Sequence of chain 1.A:
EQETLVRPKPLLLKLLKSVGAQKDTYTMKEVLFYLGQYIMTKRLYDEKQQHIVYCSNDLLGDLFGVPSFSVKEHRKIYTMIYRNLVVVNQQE

Binding-site contacts:
Ligand atom CE1 contacts residue GLN43 of chain 1.A at 3.4 Å.
Ligand atom CD2 contacts residue HIS80 of chain 1.A at 3.7 Å.
Ligand atom CD1 contacts residue LEU38 of chain 1.A at 3.7 Å (hydrophobic).
Ligand atom NE1 contacts residue GLY42 of chain 1.A at 3.4 Å (h-bond).
Ligand atom CE2 contacts residue GLY42 of chain 1.A at 3.7 Å.
Ligand atom O contacts residue GLN56 of chain 1.A at 3.4 Å.
Ligand atom CLL contacts residue PHE75 of chain 1.A at 3.7 Å.
Ligand atom CLL contacts residue PHE70 of chain 1.A at 3.4 Å.
Ligand atom CE1 contacts residue PHE39 of chain 1.A at 3.6 Å (hydrophobic).
Ligand atom CZ3 contacts residue ILE45 of chain 1.A at 3.4 Å (hydrophobic).
Ligand atom CE1 contacts residue GLN56 of chain 1.A at 3.5 Å.
Ligand atom CZ contacts residue PHE39 of chain 1.A at 3.7 Å (hydrophobic).
Ligand atom CE2 contacts residue GLY42 of chain 1.A at 3.8 Å.
Ligand atom CE2 contacts residue PHE39 of chain 1.A at 3.8 Å (hydrophobic).
Ligand atom CE1 contacts residue TYR51 of chain 1.A at 3.7 Å (hydrophobic).
Ligand atom CB contacts residue TYR51 of chain 1.A at 3.8 Å (hydrophobic).
Ligand atom CE2 contacts residue LYS35 of chain 1.A at 3.6 Å.
Ligand atom CH2 contacts residue LYS35 of chain 1.A at 3.6 Å.
Ligand atom NE1 contacts residue LYS35 of chain 1.A at 3.3 Å (salt-bridge).
Ligand atom CD1 contacts residue GLN56 of chain 1.A at 3.3 Å.
Ligand atom CZ3 contacts residue LEU38 of chain 1.A at 3.8 Å (hydrophobic).
Ligand atom CD1 contacts residue GLY42 of chain 1.A at 3.5 Å.
Ligand atom CZ2 contacts residue LYS35 of chain 1.A at 3.2 Å.
Ligand atom CE2 contacts residue LEU38 of chain 1.A at 3.8 Å (hydrophobic).
Ligand atom NE1 contacts residue LEU38 of chain 1.A at 2.7 Å (h-bond).
Ligand atom CD1 contacts residue TYR51 of chain 1.A at 3.5 Å (hydrophobic).
Ligand atom CD1 contacts residue PHE39 of chain 1.A at 3.6 Å (hydrophobic).
Ligand atom CD2 contacts residue PHE39 of chain 1.A at 3.8 Å (hydrophobic).
Ligand atom CLL contacts residue ILE83 of chain 1.A at 3.6 Å.
Ligand atom CG contacts residue PHE39 of chain 1.A at 3.7 Å (hydrophobic).
Ligand atom CZ contacts residue ILE45 of chain 1.A at 3.4 Å (hydrophobic).
Ligand atom CB contacts residue MET46 of chain 1.A at 3.7 Å (hydrophobic).
Ligand atom O contacts residue VAL77 of chain 1.A at 3.8 Å.
Ligand atom CE2 contacts residue ILE45 of chain 1.A at 3.6 Å (hydrophobic).
Ligand atom CE1 contacts residue VAL77 of chain 1.A at 3.7 Å (hydrophobic).
Ligand atom CG contacts residue GLY42 of chain 1.A at 3.8 Å.
Ligand atom CE3 contacts residue VAL77 of chain 1.A at 3.8 Å (hydrophobic).
Ligand atom CH2 contacts residue ILE45 of chain 1.A at 3.6 Å (hydrophobic).
Ligand atom NE1 contacts residue PHE39 of chain 1.A at 3.7 Å.
Ligand atom CD1 contacts residue LEU38 of chain 1.A at 3.5 Å (hydrophobic).

This protein binds this small molecule.
Small molecule (SMILES): CC(C)C[C@@H]1NC(=O)[C@H](Cc2c[nH]c3cc(Cl)ccc23)NC(=O)[C@H](CCC(=O)O)NC(=O)[C@H](Cc2ccccc2)NC(=O)[C@@H]2CCCN2C(=O)[C@H]2CCCN2C(=O)[C@H](Cc2ccccc2)NC(=O)[C@H](CCC(=O)O)NC(=O)[C@H](CC2=CN=C3C=CC=CC23)NC(=O)[C@H](CC(=O)O)NC1=O